Binding-site contacts:
Ligand atom C4 contacts residue TRP7 of chain 1.A at 4.2 Å (hydrophobic).
Ligand atom O3 contacts residue TRP7 of chain 1.A at 4.4 Å.
Ligand atom O4 contacts residue ALA44 of chain 1.A at 3.2 Å (h-bond).
Ligand atom C6 contacts residue TRP7 of chain 1.A at 4.3 Å (hydrophobic).
Ligand atom O2 contacts residue TRP7 of chain 1.A at 2.9 Å (h-bond).
Ligand atom C2 contacts residue ALA44 of chain 1.A at 4.0 Å (hydrophobic).
Ligand atom C2 contacts residue TRP7 of chain 1.A at 2.5 Å (hydrophobic).
Ligand atom O4 contacts residue TRP7 of chain 1.A at 4.4 Å.
Ligand atom C5 contacts residue ARG29 of chain 1.A at 4.1 Å.
Ligand atom O6 contacts residue ARG29 of chain 1.A at 3.0 Å (salt-bridge).
Ligand atom C1 contacts residue ALA44 of chain 1.A at 4.0 Å (hydrophobic).
Ligand atom C3 contacts residue TRP7 of chain 1.A at 3.8 Å (hydrophobic).
Ligand atom C5 contacts residue ALA44 of chain 1.A at 4.3 Å (hydrophobic).
Ligand atom C6 contacts residue ARG29 of chain 1.A at 3.8 Å.
Ligand atom C5 contacts residue TRP7 of chain 1.A at 3.7 Å (hydrophobic).
Ligand atom C1 contacts residue ARG29 of chain 1.A at 3.5 Å.
Ligand atom C2 contacts residue CYS43 of chain 1.A at 4.4 Å (hydrophobic).
Ligand atom O2 contacts residue CYS43 of chain 1.A at 4.1 Å.
Ligand atom O5 contacts residue TRP7 of chain 1.A at 2.4 Å.
Ligand atom O5 contacts residue ARG29 of chain 1.A at 3.3 Å (salt-bridge).
Ligand atom O5 contacts residue ALA44 of chain 1.A at 3.5 Å (h-bond).
Ligand atom C4 contacts residue ALA44 of chain 1.A at 4.3 Å (hydrophobic).
Ligand atom C1 contacts residue TRP7 of chain 1.A at 1.5 Å (hydrophobic).
Ligand atom O2 contacts residue GLY6 of chain 1.A at 3.6 Å.

Sequence of chain 1.A:
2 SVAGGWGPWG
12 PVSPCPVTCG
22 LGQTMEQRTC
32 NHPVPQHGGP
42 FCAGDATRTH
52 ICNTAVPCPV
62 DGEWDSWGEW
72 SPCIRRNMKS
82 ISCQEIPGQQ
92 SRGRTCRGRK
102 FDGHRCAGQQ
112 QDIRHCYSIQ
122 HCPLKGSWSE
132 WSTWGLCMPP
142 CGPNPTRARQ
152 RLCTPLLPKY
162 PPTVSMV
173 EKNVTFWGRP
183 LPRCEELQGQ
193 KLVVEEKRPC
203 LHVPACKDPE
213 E

A protein and the small-molecule ligand that binds it are described below.
Small molecule (SMILES): OC[C@H]1O[C@H](O)[C@@H](O)[C@@H](O)[C@@H]1O